Sequence of chain 1.B:
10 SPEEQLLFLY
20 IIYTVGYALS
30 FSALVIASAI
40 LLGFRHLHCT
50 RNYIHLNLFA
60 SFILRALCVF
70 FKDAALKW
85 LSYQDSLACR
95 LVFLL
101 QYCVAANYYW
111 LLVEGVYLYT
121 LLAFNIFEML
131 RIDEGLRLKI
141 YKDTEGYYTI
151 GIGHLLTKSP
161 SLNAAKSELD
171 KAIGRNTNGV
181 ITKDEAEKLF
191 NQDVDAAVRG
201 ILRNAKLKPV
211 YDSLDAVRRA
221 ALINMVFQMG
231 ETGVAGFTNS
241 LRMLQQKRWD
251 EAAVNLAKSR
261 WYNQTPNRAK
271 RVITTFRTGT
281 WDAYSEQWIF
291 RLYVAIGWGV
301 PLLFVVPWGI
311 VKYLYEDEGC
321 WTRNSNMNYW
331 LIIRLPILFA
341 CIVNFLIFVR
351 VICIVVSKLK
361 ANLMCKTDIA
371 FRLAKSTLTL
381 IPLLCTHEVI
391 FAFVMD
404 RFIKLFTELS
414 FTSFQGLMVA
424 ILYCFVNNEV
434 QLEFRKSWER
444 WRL

This protein binds this small molecule.
Small molecule (SMILES): CS(=O)(=O)c1cccc(NC(=O)N(Cc2ccc(C(=O)Nc3nnn[nH]3)cc2)c2ccc(C3CCCCC3)cc2)c1

Binding-site contacts:
Ligand atom NAU contacts residue VAL429 of chain 1.B at 3.5 Å.
Ligand atom NAZ contacts residue ASN430 of chain 1.B at 3.9 Å.
Ligand atom CAR contacts residue LYS375 of chain 1.B at 3.9 Å.
Ligand atom CAH contacts residue THR379 of chain 1.B at 3.3 Å.
Ligand atom OAD contacts residue PHE371 of chain 1.B at 3.3 Å.
Ligand atom NAX contacts residue ARG372 of chain 1.B at 3.9 Å.
Ligand atom CAS contacts residue VAL429 of chain 1.B at 3.8 Å (hydrophobic).
Ligand atom NAY contacts residue ASN430 of chain 1.B at 3.1 Å (h-bond).
Ligand atom CAV contacts residue ARG372 of chain 1.B at 3.3 Å.
Ligand atom OAD contacts residue LYS375 of chain 1.B at 3.2 Å.
Ligand atom CAK contacts residue THR379 of chain 1.B at 3.6 Å.
Ligand atom OAL contacts residue LYS375 of chain 1.B at 3.9 Å.
Ligand atom NAJ contacts residue THR379 of chain 1.B at 2.8 Å (h-bond).
Ligand atom NAZ contacts residue VAL429 of chain 1.B at 3.6 Å.
Ligand atom NAY contacts residue ARG372 of chain 1.B at 3.5 Å.
Ligand atom CAI contacts residue THR379 of chain 1.B at 3.3 Å.
Ligand atom CAQ contacts residue LEU425 of chain 1.B at 3.9 Å (hydrophobic).
Ligand atom CAS contacts residue LYS375 of chain 1.B at 3.8 Å.
Ligand atom CAP contacts residue LYS375 of chain 1.B at 3.8 Å.
Ligand atom CAG contacts residue LEU378 of chain 1.B at 3.8 Å (hydrophobic).
Ligand atom OAT contacts residue LYS375 of chain 1.B at 3.6 Å.
Ligand atom NAX contacts residue ASN430 of chain 1.B at 3.3 Å (h-bond).
Ligand atom CBC contacts residue THR379 of chain 1.B at 3.9 Å.
Ligand atom CAK contacts residue LYS375 of chain 1.B at 3.9 Å.
Ligand atom CAP contacts residue LEU425 of chain 1.B at 3.9 Å (hydrophobic).
Ligand atom CBE contacts residue THR379 of chain 1.B at 3.6 Å.
Ligand atom NAY contacts residue ASN431 of chain 1.B at 3.9 Å.
Ligand atom CBB contacts residue LYS375 of chain 1.B at 3.9 Å.
Ligand atom CBA contacts residue LYS375 of chain 1.B at 3.5 Å.
Ligand atom CAQ contacts residue LYS375 of chain 1.B at 3.9 Å.
Ligand atom NAW contacts residue SER376 of chain 1.B at 3.1 Å (h-bond).
Ligand atom NAW contacts residue ARG372 of chain 1.B at 3.1 Å (salt-bridge).
Ligand atom NAU contacts residue SER376 of chain 1.B at 3.1 Å (h-bond).
Ligand atom NAJ contacts residue LYS375 of chain 1.B at 3.8 Å.
Ligand atom CBD contacts residue THR379 of chain 1.B at 3.7 Å.
Ligand atom NAZ contacts residue ARG372 of chain 1.B at 3.5 Å.
Ligand atom CAV contacts residue SER376 of chain 1.B at 3.5 Å.
Ligand atom NAU contacts residue ARG372 of chain 1.B at 3.5 Å (salt-bridge).
Ligand atom CAV contacts residue VAL429 of chain 1.B at 3.8 Å (hydrophobic).
Ligand atom NAW contacts residue LEU425 of chain 1.B at 3.4 Å (h-bond).